This protein binds this small molecule.
Small molecule (SMILES): COc1cccc(F)c1-c1cc2c(cn1)cnn2-c1cccc(N2CCN(C)CC2)n1

Binding-site contacts:
Ligand atom C7 contacts residue ASP96 of chain 1.A at 3.4 Å.
Ligand atom C12 contacts residue LEU18 of chain 1.A at 3.7 Å (hydrophobic).
Ligand atom C11 contacts residue PHE88 of chain 1.A at 3.7 Å (hydrophobic).
Ligand atom C1 contacts residue ASP96 of chain 1.A at 3.6 Å.
Ligand atom N16 contacts residue CYS89 of chain 1.A at 3.1 Å (h-bond).
Ligand atom C4 contacts residue ASP96 of chain 1.A at 3.7 Å.
Ligand atom C17 contacts residue ALA39 of chain 1.A at 3.5 Å (hydrophobic).
Ligand atom F26 contacts residue MET86 of chain 1.A at 3.5 Å.
Ligand atom N20 contacts residue MET86 of chain 1.A at 3.5 Å.
Ligand atom C5 contacts residue ASP96 of chain 1.A at 3.4 Å.
Ligand atom C13 contacts residue CYS89 of chain 1.A at 3.6 Å (hydrophobic).
Ligand atom C27 contacts residue TYR23 of chain 1.A at 3.5 Å (hydrophobic).
Ligand atom C28 contacts residue TYR23 of chain 1.A at 3.6 Å (hydrophobic).
Ligand atom C18 contacts residue LEU139 of chain 1.A at 3.4 Å (hydrophobic).
Ligand atom C17 contacts residue GLU87 of chain 1.A at 3.1 Å.
Ligand atom C11 contacts residue LEU18 of chain 1.A at 3.6 Å (hydrophobic).
Ligand atom C12 contacts residue PHE88 of chain 1.A at 3.5 Å (hydrophobic).
Ligand atom C12 contacts residue CYS89 of chain 1.A at 3.1 Å (hydrophobic).
Ligand atom C32 contacts residue ALA136 of chain 1.A at 3.0 Å (hydrophobic).
Ligand atom C17 contacts residue CYS89 of chain 1.A at 3.8 Å (hydrophobic).
Ligand atom C17 contacts residue LEU139 of chain 1.A at 3.8 Å (hydrophobic).
Ligand atom C25 contacts residue VAL26 of chain 1.A at 3.5 Å (hydrophobic).
Ligand atom N16 contacts residue ALA39 of chain 1.A at 3.6 Å.
Ligand atom N6 contacts residue GLY92 of chain 1.A at 3.8 Å.
Ligand atom C23 contacts residue LEU139 of chain 1.A at 3.5 Å (hydrophobic).
Ligand atom O31 contacts residue LEU139 of chain 1.A at 3.8 Å.
Ligand atom C27 contacts residue VAL26 of chain 1.A at 3.6 Å (hydrophobic).
Ligand atom N16 contacts residue GLU87 of chain 1.A at 3.7 Å.
Ligand atom C19 contacts residue MET86 of chain 1.A at 3.4 Å (hydrophobic).
Ligand atom O31 contacts residue ALA149 of chain 1.A at 3.8 Å.
Ligand atom C8 contacts residue LEU18 of chain 1.A at 3.8 Å (hydrophobic).
Ligand atom C19 contacts residue LEU139 of chain 1.A at 3.6 Å (hydrophobic).
Ligand atom N2 contacts residue ASP96 of chain 1.A at 2.9 Å (salt-bridge).
Ligand atom F26 contacts residue LYS41 of chain 1.A at 3.4 Å.
Ligand atom N6 contacts residue ASP96 of chain 1.A at 3.8 Å.
Ligand atom C10 contacts residue GLY92 of chain 1.A at 3.8 Å.
Ligand atom C11 contacts residue CYS89 of chain 1.A at 3.3 Å (hydrophobic).
Ligand atom F26 contacts residue VAL26 of chain 1.A at 3.3 Å.
Ligand atom C9 contacts residue GLY92 of chain 1.A at 3.7 Å.
Ligand atom C8 contacts residue ASP96 of chain 1.A at 3.5 Å.

Sequence of chain 1.A:
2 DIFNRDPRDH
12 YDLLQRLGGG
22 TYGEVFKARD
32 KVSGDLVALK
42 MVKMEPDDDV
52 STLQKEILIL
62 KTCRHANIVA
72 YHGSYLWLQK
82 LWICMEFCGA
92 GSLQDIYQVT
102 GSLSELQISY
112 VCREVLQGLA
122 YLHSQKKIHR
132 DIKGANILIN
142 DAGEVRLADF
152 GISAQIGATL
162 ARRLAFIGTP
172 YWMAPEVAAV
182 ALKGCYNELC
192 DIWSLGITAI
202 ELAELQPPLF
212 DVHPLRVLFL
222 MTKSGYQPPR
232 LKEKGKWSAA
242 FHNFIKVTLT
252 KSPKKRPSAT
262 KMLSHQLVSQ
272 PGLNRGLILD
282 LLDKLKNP